A small-molecule ligand and the protein it binds are described below.
Small molecule (SMILES): Nc1cncnc1

Sequence of chain 2.A:
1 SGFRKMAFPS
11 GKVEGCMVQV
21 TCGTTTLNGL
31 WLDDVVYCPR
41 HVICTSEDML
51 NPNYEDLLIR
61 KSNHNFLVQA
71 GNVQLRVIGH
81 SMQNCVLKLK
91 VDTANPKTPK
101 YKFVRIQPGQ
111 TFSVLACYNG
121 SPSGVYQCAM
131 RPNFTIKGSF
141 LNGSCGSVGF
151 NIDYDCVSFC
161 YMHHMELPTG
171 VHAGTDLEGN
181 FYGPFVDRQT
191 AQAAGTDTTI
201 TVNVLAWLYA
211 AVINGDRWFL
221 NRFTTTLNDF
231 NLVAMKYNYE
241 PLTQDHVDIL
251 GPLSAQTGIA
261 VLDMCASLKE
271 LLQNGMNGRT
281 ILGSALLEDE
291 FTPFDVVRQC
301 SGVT

Binding-site contacts:
Ligand atom N2 contacts residue PHE140 of chain 2.A at 3.5 Å.
Ligand atom N contacts residue ASN142 of chain 2.A at 3.5 Å (h-bond).
Ligand atom N contacts residue GLU166 of chain 2.A at 3.1 Å (salt-bridge).
Ligand atom C contacts residue GLU166 of chain 2.A at 3.7 Å.
Ligand atom N1 contacts residue ASN142 of chain 2.A at 4.1 Å.
Ligand atom C3 contacts residue HIS172 of chain 2.A at 4.4 Å.
Ligand atom C2 contacts residue HIS163 of chain 2.A at 3.3 Å.
Ligand atom N1 contacts residue SER144 of chain 2.A at 4.3 Å.
Ligand atom C2 contacts residue SER144 of chain 2.A at 3.6 Å.
Ligand atom C2 contacts residue LEU141 of chain 2.A at 3.8 Å (hydrophobic).
Ligand atom N contacts residue LEU141 of chain 2.A at 3.7 Å.
Ligand atom C2 contacts residue CYS145 of chain 2.A at 3.7 Å (hydrophobic).
Ligand atom C1 contacts residue LEU141 of chain 2.A at 3.6 Å (hydrophobic).
Ligand atom N contacts residue PHE140 of chain 2.A at 3.6 Å.
Ligand atom C3 contacts residue HIS163 of chain 2.A at 4.1 Å.
Ligand atom N1 contacts residue LEU141 of chain 2.A at 3.7 Å.
Ligand atom N2 contacts residue LEU141 of chain 2.A at 4.0 Å.
Ligand atom C3 contacts residue PHE140 of chain 2.A at 3.1 Å (hydrophobic).
Ligand atom C contacts residue ASN142 of chain 2.A at 3.8 Å.
Ligand atom C3 contacts residue LEU141 of chain 2.A at 3.9 Å (hydrophobic).
Ligand atom C1 contacts residue ASN142 of chain 2.A at 3.2 Å.
Ligand atom N2 contacts residue SER144 of chain 2.A at 3.6 Å.
Ligand atom C3 contacts residue SER144 of chain 2.A at 4.3 Å.
Ligand atom C contacts residue PHE140 of chain 2.A at 3.7 Å (hydrophobic).
Ligand atom C2 contacts residue GLU166 of chain 2.A at 4.5 Å.
Ligand atom C3 contacts residue GLU166 of chain 2.A at 3.5 Å.
Ligand atom N contacts residue SER1 of chain 1.A at 4.0 Å.
Ligand atom C contacts residue LEU141 of chain 2.A at 3.6 Å (hydrophobic).
Ligand atom N1 contacts residue CYS145 of chain 2.A at 3.8 Å.
Ligand atom N2 contacts residue HIS172 of chain 2.A at 4.4 Å.
Ligand atom N2 contacts residue GLU166 of chain 2.A at 3.9 Å.
Ligand atom N2 contacts residue HIS163 of chain 2.A at 2.9 Å (h-bond).

Sequence of chain 1.A:
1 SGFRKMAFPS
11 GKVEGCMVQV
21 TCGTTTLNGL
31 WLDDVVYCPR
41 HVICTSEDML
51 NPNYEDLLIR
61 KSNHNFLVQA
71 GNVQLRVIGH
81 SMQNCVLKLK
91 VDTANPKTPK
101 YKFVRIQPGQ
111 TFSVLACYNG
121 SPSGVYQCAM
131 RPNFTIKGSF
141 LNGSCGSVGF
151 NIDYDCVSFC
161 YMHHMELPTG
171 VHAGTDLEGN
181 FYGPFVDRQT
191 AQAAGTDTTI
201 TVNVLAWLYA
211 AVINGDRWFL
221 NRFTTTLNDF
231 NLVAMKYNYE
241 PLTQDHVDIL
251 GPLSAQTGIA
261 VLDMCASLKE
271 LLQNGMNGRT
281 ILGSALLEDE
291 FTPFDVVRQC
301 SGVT